Binding-site contacts:
Ligand atom O6 contacts residue GLU39 of chain 1.E at 3.3 Å (salt-bridge).
Ligand atom C3 contacts residue ASN35 of chain 1.E at 3.8 Å.
Ligand atom C5 contacts residue THR37 of chain 1.E at 3.6 Å.
Ligand atom C1 contacts residue ASN35 of chain 1.E at 1.4 Å.
Ligand atom N2 contacts residue GLN322 of chain 1.E at 3.9 Å.
Ligand atom C7 contacts residue GLN322 of chain 1.E at 4.2 Å.
Ligand atom O5 contacts residue ASN35 of chain 1.E at 2.4 Å (h-bond).
Ligand atom C7 contacts residue ASN35 of chain 1.E at 3.4 Å.
Ligand atom C5 contacts residue ASN35 of chain 1.E at 3.7 Å.
Ligand atom C6 contacts residue THR37 of chain 1.E at 3.6 Å.
Ligand atom N2 contacts residue ASN35 of chain 1.E at 2.9 Å (h-bond).
Ligand atom C1 contacts residue THR37 of chain 1.E at 3.7 Å.
Ligand atom C6 contacts residue GLU39 of chain 1.E at 3.1 Å.
Ligand atom O5 contacts residue THR37 of chain 1.E at 3.1 Å (h-bond).
Ligand atom C8 contacts residue GLN322 of chain 1.E at 3.4 Å.
Ligand atom O6 contacts residue THR37 of chain 1.E at 3.5 Å.
Ligand atom C2 contacts residue ASN35 of chain 1.E at 2.4 Å.
Ligand atom C4 contacts residue ASN35 of chain 1.E at 4.2 Å.
Ligand atom O7 contacts residue ASN35 of chain 1.E at 3.6 Å (h-bond).

Sequence of chain 1.E:
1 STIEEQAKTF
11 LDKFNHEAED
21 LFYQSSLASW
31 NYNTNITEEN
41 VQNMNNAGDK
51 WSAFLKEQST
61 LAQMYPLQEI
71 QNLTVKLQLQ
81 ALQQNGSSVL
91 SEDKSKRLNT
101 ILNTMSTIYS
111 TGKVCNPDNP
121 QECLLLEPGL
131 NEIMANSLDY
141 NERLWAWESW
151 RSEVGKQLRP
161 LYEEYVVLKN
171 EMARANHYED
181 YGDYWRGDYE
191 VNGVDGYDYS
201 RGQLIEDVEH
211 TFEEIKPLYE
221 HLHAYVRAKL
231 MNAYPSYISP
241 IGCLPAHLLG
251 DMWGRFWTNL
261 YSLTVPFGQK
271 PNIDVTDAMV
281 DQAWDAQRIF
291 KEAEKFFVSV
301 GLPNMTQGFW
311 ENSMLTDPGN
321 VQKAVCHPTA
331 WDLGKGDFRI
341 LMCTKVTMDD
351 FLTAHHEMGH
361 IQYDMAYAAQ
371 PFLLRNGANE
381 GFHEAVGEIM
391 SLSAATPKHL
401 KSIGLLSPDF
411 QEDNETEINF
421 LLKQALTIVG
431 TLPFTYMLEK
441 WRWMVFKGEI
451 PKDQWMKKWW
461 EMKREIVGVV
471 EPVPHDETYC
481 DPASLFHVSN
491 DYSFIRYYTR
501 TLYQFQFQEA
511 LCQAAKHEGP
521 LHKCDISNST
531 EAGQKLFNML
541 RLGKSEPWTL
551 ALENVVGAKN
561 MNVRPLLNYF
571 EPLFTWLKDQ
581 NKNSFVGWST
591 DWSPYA

A small-molecule ligand and the protein it binds are described below.
Small molecule (SMILES): CC(=O)N[C@@H]1[C@@H](O)[C@H](O)[C@@H](CO)O[C@H]1O